Sequence of chain 11.B:
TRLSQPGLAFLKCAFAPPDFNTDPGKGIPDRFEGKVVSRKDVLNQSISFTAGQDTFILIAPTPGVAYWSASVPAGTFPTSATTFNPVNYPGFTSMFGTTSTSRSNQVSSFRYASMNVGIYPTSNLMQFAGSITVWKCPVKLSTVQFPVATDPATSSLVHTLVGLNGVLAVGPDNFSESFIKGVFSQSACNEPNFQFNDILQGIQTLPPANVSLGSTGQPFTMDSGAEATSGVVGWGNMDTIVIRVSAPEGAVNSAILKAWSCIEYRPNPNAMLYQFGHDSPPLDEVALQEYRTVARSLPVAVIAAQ

Binding-site contacts:
Ligand atom CG2 contacts residue PHE76 of chain 11.B at 3.8 Å (hydrophobic).

This protein binds this small molecule.
Small molecule (SMILES): CC(C)[C@H](NC(=O)[C@H](CCCN=C(N)N)NC(=O)[C@@H](N)CCC(=O)O)C(=O)N[C@H](C=O)CCCCN